Sequence of chain 1.B:
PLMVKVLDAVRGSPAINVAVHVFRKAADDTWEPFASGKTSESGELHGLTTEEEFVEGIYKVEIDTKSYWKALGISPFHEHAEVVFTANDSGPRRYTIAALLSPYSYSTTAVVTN

Binding-site contacts:
Ligand atom CAE contacts residue 3M31 of chain 2.D at 2.0 Å.
Ligand atom NAK contacts residue LEU110 of chain 1.B at 3.7 Å.
Ligand atom CAI contacts residue ALA108 of chain 1.B at 3.4 Å (hydrophobic).
Ligand atom CAJ contacts residue 3M31 of chain 2.D at 0.8 Å.
Ligand atom CAG contacts residue LYS15 of chain 1.B at 3.6 Å.
Ligand atom CAA contacts residue SER117 of chain 2.B at 3.7 Å.
Ligand atom CAB contacts residue 3M31 of chain 2.D at 0.4 Å.
Ligand atom CAD contacts residue 3M31 of chain 2.D at 3.2 Å.
Ligand atom NAL contacts residue SER117 of chain 1.B at 2.8 Å (h-bond).
Ligand atom CAA contacts residue 3M31 of chain 2.D at 0.4 Å.
Ligand atom CAO contacts residue 3M31 of chain 2.D at 0.2 Å.
Ligand atom CAD contacts residue LYS15 of chain 2.B at 2.7 Å.
Ligand atom CAG contacts residue LYS15 of chain 2.B at 3.1 Å.
Ligand atom NAK contacts residue SER117 of chain 1.B at 3.6 Å.
Ligand atom NAL contacts residue LEU110 of chain 2.B at 3.5 Å.
Ligand atom NAL contacts residue SER117 of chain 2.B at 3.5 Å (h-bond).
Ligand atom CAI contacts residue 3M31 of chain 2.D at 2.0 Å.
Ligand atom CAQ contacts residue 3M31 of chain 2.D at 2.1 Å.
Ligand atom FAC contacts residue ALA108 of chain 1.B at 3.1 Å.
Ligand atom NAK contacts residue LEU110 of chain 2.B at 3.7 Å.
Ligand atom FAC contacts residue LEU17 of chain 2.B at 3.3 Å.
Ligand atom FAC contacts residue VAL121 of chain 1.B at 3.4 Å.
Ligand atom CAG contacts residue 3M31 of chain 2.D at 1.1 Å.
Ligand atom CAN contacts residue LEU17 of chain 2.B at 3.5 Å (hydrophobic).
Ligand atom CAA contacts residue ALA108 of chain 2.B at 3.7 Å (hydrophobic).
Ligand atom CAB contacts residue SER117 of chain 1.B at 3.7 Å.
Ligand atom CAP contacts residue 3M31 of chain 2.D at 0.2 Å.
Ligand atom CAI contacts residue LEU17 of chain 2.B at 3.2 Å (hydrophobic).
Ligand atom CAE contacts residue LYS15 of chain 2.B at 2.5 Å.
Ligand atom NAK contacts residue SER117 of chain 2.B at 2.7 Å (h-bond).
Ligand atom NAL contacts residue 3M31 of chain 2.D at 0.2 Å (h-bond).
Ligand atom OAM contacts residue 3M31 of chain 2.D at 1.7 Å (h-bond).
Ligand atom CAN contacts residue 3M31 of chain 2.D at 3.3 Å.
Ligand atom CAR contacts residue 3M31 of chain 2.D at 0.5 Å.
Ligand atom CAH contacts residue LEU17 of chain 2.B at 3.6 Å (hydrophobic).
Ligand atom CAF contacts residue LYS15 of chain 2.B at 3.4 Å.
Ligand atom CAO contacts residue SER117 of chain 2.B at 3.6 Å.
Ligand atom NAK contacts residue 3M31 of chain 2.D at 0.2 Å (h-bond).
Ligand atom CAP contacts residue SER117 of chain 1.B at 3.6 Å.
Ligand atom CAH contacts residue 3M31 of chain 2.D at 0.8 Å.

Sequence of chain 2.B:
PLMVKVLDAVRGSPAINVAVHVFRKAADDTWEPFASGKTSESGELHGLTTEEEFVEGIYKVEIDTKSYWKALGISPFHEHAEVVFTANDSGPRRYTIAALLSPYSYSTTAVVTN

This small molecule binds to this protein.
Small molecule (SMILES): Cc1n[nH]c(C)c1CCCOc1ccccc1F